Binding-site contacts:
Ligand atom O10 contacts residue VAL151 of chain 1.A at 3.2 Å.
Ligand atom O15 contacts residue LEU58 of chain 1.A at 3.3 Å.
Ligand atom C2 contacts residue ILE81 of chain 1.A at 3.6 Å (hydrophobic).
Ligand atom O32 contacts residue ARG129 of chain 1.A at 3.6 Å.
Ligand atom C16 contacts residue LEU58 of chain 1.A at 3.4 Å (hydrophobic).
Ligand atom N21 contacts residue LEU58 of chain 1.A at 3.6 Å.
Ligand atom O11 contacts residue PHE149 of chain 1.A at 3.4 Å (h-bond).
Ligand atom C9 contacts residue PHE149 of chain 1.A at 3.1 Å (hydrophobic).
Ligand atom C26 contacts residue ASP148 of chain 1.A at 3.6 Å.
Ligand atom F33 contacts residue ASN161 of chain 1.A at 3.2 Å.
Ligand atom C23 contacts residue ASN161 of chain 1.A at 3.5 Å.
Ligand atom N27 contacts residue ASN161 of chain 1.A at 3.1 Å (h-bond).
Ligand atom N21 contacts residue MET83 of chain 1.A at 3.3 Å.
Ligand atom C26 contacts residue PHE149 of chain 1.A at 3.5 Å (hydrophobic).
Ligand atom O11 contacts residue GLY150 of chain 1.A at 3.5 Å.
Ligand atom O15 contacts residue ILE81 of chain 1.A at 3.0 Å.
Ligand atom C2 contacts residue ASP148 of chain 1.A at 3.1 Å.
Ligand atom C4 contacts residue LEU58 of chain 1.A at 3.7 Å (hydrophobic).
Ligand atom C18 contacts residue PHE149 of chain 1.A at 3.2 Å (hydrophobic).
Ligand atom C22 contacts residue ASN161 of chain 1.A at 3.5 Å.
Ligand atom O11 contacts residue SER152 of chain 1.A at 3.0 Å (h-bond).
Ligand atom N29 contacts residue ARG129 of chain 1.A at 2.9 Å (salt-bridge).
Ligand atom F33 contacts residue ILE156 of chain 1.A at 3.1 Å.
Ligand atom C18 contacts residue ASP148 of chain 1.A at 3.4 Å.
Ligand atom C30 contacts residue ASP130 of chain 1.A at 3.6 Å.
Ligand atom O10 contacts residue PHE149 of chain 1.A at 3.0 Å (h-bond).
Ligand atom O31 contacts residue ASN161 of chain 1.A at 3.6 Å.
Ligand atom C22 contacts residue ILE156 of chain 1.A at 3.5 Å (hydrophobic).
Ligand atom C8 contacts residue LEU155 of chain 1.A at 3.6 Å (hydrophobic).
Ligand atom O11 contacts residue VAL151 of chain 1.A at 2.9 Å (h-bond).
Ligand atom C20 contacts residue VAL67 of chain 1.A at 3.3 Å (hydrophobic).
Ligand atom N17 contacts residue ASP148 of chain 1.A at 3.4 Å (salt-bridge).
Ligand atom C3 contacts residue ASP148 of chain 1.A at 3.2 Å.
Ligand atom C5 contacts residue PHE149 of chain 1.A at 3.5 Å (hydrophobic).
Ligand atom C26 contacts residue GLY150 of chain 1.A at 3.3 Å.
Ligand atom C19 contacts residue VAL67 of chain 1.A at 3.1 Å (hydrophobic).
Ligand atom C30 contacts residue ASN161 of chain 1.A at 3.6 Å.
Ligand atom C9 contacts residue VAL151 of chain 1.A at 3.6 Å (hydrophobic).
Ligand atom C25 contacts residue GLY150 of chain 1.A at 3.6 Å.
Ligand atom C1 contacts residue ILE81 of chain 1.A at 3.6 Å (hydrophobic).

Sequence of chain 1.A:
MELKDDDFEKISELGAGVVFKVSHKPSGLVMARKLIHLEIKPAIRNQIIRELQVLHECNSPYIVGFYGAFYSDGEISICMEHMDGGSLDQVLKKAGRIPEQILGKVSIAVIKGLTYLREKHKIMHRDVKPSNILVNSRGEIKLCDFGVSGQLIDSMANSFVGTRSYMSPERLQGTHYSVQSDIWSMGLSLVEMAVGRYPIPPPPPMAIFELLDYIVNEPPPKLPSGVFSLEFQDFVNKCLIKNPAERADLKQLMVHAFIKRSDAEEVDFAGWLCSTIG

This small molecule binds to this protein.
Small molecule (SMILES): CNS(=O)(=O)Nc1nccc(Cc2c(C)c3ccc(Oc4ncccn4)cc3oc2=O)c1F